This protein binds this small molecule.
Small molecule (SMILES): Cc1ncoc1-c1ccc(CNC(=O)[C@@H]2C[C@@H](O)CN2C(=O)CC(C)(C)C)cc1

Binding-site contacts:
Ligand atom CG contacts residue TRP37 of chain 1.C at 3.9 Å (hydrophobic).
Ligand atom NAQ contacts residue PRO48 of chain 1.C at 3.7 Å.
Ligand atom CB contacts residue HIS59 of chain 1.C at 3.5 Å.
Ligand atom CG contacts residue TYR47 of chain 1.C at 4.0 Å (hydrophobic).
Ligand atom CAJ contacts residue TYR47 of chain 1.C at 3.6 Å (hydrophobic).
Ligand atom N contacts residue TYR47 of chain 1.C at 3.7 Å.
Ligand atom CD2 contacts residue HIS64 of chain 1.C at 3.9 Å.
Ligand atom CD2 contacts residue TRP37 of chain 1.C at 3.6 Å (hydrophobic).
Ligand atom CAH contacts residue HIS59 of chain 1.C at 3.9 Å.
Ligand atom CAM contacts residue HIS59 of chain 1.C at 3.9 Å.
Ligand atom CA contacts residue TYR47 of chain 1.C at 3.9 Å (hydrophobic).
Ligand atom CAL contacts residue PRO48 of chain 1.C at 3.2 Å (hydrophobic).
Ligand atom NAR contacts residue HIS59 of chain 1.C at 2.9 Å (h-bond).
Ligand atom C contacts residue TYR47 of chain 1.C at 3.7 Å (hydrophobic).
Ligand atom CAC contacts residue TRP37 of chain 1.C at 3.8 Å (hydrophobic).
Ligand atom CG contacts residue TRP66 of chain 1.C at 3.6 Å (hydrophobic).
Ligand atom CA contacts residue HIS59 of chain 1.C at 3.3 Å.
Ligand atom CAY contacts residue ILE58 of chain 1.C at 3.6 Å (hydrophobic).
Ligand atom CD2 contacts residue TYR47 of chain 1.C at 3.4 Å (hydrophobic).
Ligand atom OD1 contacts residue TYR61 of chain 1.C at 3.8 Å.
Ligand atom CAX contacts residue TYR47 of chain 1.C at 3.8 Å (hydrophobic).
Ligand atom CB contacts residue SER60 of chain 1.C at 3.9 Å.
Ligand atom CAW contacts residue ILE58 of chain 1.C at 3.9 Å (hydrophobic).
Ligand atom OD1 contacts residue SER60 of chain 1.C at 2.6 Å (h-bond).
Ligand atom O contacts residue TYR47 of chain 1.C at 2.7 Å (h-bond).
Ligand atom CAX contacts residue ILE58 of chain 1.C at 3.8 Å (hydrophobic).
Ligand atom CG contacts residue HIS64 of chain 1.C at 3.7 Å.
Ligand atom CAH contacts residue TYR47 of chain 1.C at 3.7 Å (hydrophobic).
Ligand atom OAE contacts residue TYR61 of chain 1.C at 3.5 Å.
Ligand atom C contacts residue HIS59 of chain 1.C at 3.5 Å.
Ligand atom CAC contacts residue TYR47 of chain 1.C at 3.7 Å (hydrophobic).
Ligand atom CAJ contacts residue ILE58 of chain 1.C at 3.6 Å (hydrophobic).
Ligand atom CB contacts residue TYR47 of chain 1.C at 3.8 Å (hydrophobic).
Ligand atom OD1 contacts residue TRP37 of chain 1.C at 3.9 Å.
Ligand atom CB contacts residue TRP66 of chain 1.C at 3.5 Å (hydrophobic).
Ligand atom OAS contacts residue TYR47 of chain 1.C at 3.9 Å.
Ligand atom CAT contacts residue TYR61 of chain 1.C at 3.7 Å (hydrophobic).
Ligand atom CG contacts residue SER60 of chain 1.C at 3.6 Å.
Ligand atom OD1 contacts residue HIS64 of chain 1.C at 2.6 Å (h-bond).
Ligand atom CAD contacts residue TRP37 of chain 1.C at 4.0 Å (hydrophobic).

Sequence of chain 1.C:
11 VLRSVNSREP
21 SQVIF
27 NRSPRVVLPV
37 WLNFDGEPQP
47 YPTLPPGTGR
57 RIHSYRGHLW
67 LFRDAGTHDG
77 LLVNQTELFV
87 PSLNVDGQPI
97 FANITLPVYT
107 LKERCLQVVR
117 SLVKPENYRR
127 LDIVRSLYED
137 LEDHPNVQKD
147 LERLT